A protein and the small-molecule ligand that binds it are described below.
Small molecule (SMILES): Nc1nc2ncc(C=O)nc2c(=O)[nH]1

Sequence of chain 1.A:
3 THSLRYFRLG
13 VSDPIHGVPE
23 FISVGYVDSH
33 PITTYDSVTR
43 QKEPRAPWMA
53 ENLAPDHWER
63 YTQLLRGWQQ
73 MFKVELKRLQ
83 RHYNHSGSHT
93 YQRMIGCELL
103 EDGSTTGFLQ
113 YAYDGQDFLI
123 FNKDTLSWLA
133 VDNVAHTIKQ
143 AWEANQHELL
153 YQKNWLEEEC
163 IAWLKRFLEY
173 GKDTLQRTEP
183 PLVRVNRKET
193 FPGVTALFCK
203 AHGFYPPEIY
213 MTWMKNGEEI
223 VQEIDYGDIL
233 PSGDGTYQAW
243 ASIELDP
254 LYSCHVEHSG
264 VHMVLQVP

Binding-site contacts:
Ligand atom C6 contacts residue LYS44 of chain 1.A at 2.6 Å.
Ligand atom C4 contacts residue TYR8 of chain 1.A at 4.1 Å (hydrophobic).
Ligand atom N5 contacts residue LYS44 of chain 1.A at 3.7 Å.
Ligand atom C4A contacts residue TRP70 of chain 1.A at 3.6 Å (hydrophobic).
Ligand atom O4 contacts residue TRP70 of chain 1.A at 3.8 Å.
Ligand atom N2 contacts residue GLN154 of chain 1.A at 4.1 Å.
Ligand atom N2 contacts residue ARG95 of chain 1.A at 4.0 Å.
Ligand atom O4 contacts residue TYR8 of chain 1.A at 3.9 Å.
Ligand atom C4 contacts residue ILE97 of chain 1.A at 3.9 Å (hydrophobic).
Ligand atom N3 contacts residue ILE97 of chain 1.A at 3.5 Å.
Ligand atom N1 contacts residue ILE97 of chain 1.A at 4.2 Å.
Ligand atom C2 contacts residue ILE97 of chain 1.A at 3.6 Å (hydrophobic).
Ligand atom C9 contacts residue LEU67 of chain 1.A at 4.1 Å (hydrophobic).
Ligand atom C9 contacts residue TYR8 of chain 1.A at 3.5 Å (hydrophobic).
Ligand atom C4 contacts residue ARG10 of chain 1.A at 3.8 Å.
Ligand atom C2 contacts residue ARG95 of chain 1.A at 4.0 Å.
Ligand atom N3 contacts residue ARG95 of chain 1.A at 3.1 Å (salt-bridge).
Ligand atom N3 contacts residue ARG10 of chain 1.A at 3.4 Å (salt-bridge).
Ligand atom N2 contacts residue ILE97 of chain 1.A at 3.9 Å.
Ligand atom N1 contacts residue TRP157 of chain 1.A at 4.1 Å.
Ligand atom N5 contacts residue TRP70 of chain 1.A at 4.0 Å.
Ligand atom O4 contacts residue ARG95 of chain 1.A at 3.9 Å.
Ligand atom C8A contacts residue TRP70 of chain 1.A at 4.0 Å (hydrophobic).
Ligand atom C6 contacts residue TYR8 of chain 1.A at 3.7 Å (hydrophobic).
Ligand atom C4 contacts residue ARG95 of chain 1.A at 4.0 Å.
Ligand atom N8 contacts residue TYR63 of chain 1.A at 3.4 Å.
Ligand atom N5 contacts residue TYR8 of chain 1.A at 3.7 Å.
Ligand atom O4 contacts residue ARG10 of chain 1.A at 3.5 Å (salt-bridge).
Ligand atom C2 contacts residue TRP70 of chain 1.A at 4.1 Å (hydrophobic).
Ligand atom C4A contacts residue TYR8 of chain 1.A at 4.1 Å (hydrophobic).
Ligand atom N1 contacts residue TRP70 of chain 1.A at 4.0 Å.
Ligand atom N8 contacts residue TYR8 of chain 1.A at 4.2 Å.
Ligand atom C9 contacts residue LYS44 of chain 1.A at 1.4 Å.
Ligand atom C8A contacts residue TYR8 of chain 1.A at 4.2 Å (hydrophobic).
Ligand atom C7 contacts residue TYR63 of chain 1.A at 3.5 Å (hydrophobic).
Ligand atom C4 contacts residue TRP70 of chain 1.A at 3.5 Å (hydrophobic).
Ligand atom C6 contacts residue TYR63 of chain 1.A at 4.2 Å (hydrophobic).
Ligand atom C7 contacts residue LYS44 of chain 1.A at 3.1 Å.
Ligand atom N3 contacts residue TRP70 of chain 1.A at 3.9 Å.
Ligand atom C7 contacts residue TYR8 of chain 1.A at 3.8 Å (hydrophobic).